A small-molecule ligand and the protein it binds are described below.
Small molecule (SMILES): CC(=O)N[C@@H]1[C@@H](O)[C@H](O)[C@@H](CO)O[C@H]1O

Sequence of chain 1.C:
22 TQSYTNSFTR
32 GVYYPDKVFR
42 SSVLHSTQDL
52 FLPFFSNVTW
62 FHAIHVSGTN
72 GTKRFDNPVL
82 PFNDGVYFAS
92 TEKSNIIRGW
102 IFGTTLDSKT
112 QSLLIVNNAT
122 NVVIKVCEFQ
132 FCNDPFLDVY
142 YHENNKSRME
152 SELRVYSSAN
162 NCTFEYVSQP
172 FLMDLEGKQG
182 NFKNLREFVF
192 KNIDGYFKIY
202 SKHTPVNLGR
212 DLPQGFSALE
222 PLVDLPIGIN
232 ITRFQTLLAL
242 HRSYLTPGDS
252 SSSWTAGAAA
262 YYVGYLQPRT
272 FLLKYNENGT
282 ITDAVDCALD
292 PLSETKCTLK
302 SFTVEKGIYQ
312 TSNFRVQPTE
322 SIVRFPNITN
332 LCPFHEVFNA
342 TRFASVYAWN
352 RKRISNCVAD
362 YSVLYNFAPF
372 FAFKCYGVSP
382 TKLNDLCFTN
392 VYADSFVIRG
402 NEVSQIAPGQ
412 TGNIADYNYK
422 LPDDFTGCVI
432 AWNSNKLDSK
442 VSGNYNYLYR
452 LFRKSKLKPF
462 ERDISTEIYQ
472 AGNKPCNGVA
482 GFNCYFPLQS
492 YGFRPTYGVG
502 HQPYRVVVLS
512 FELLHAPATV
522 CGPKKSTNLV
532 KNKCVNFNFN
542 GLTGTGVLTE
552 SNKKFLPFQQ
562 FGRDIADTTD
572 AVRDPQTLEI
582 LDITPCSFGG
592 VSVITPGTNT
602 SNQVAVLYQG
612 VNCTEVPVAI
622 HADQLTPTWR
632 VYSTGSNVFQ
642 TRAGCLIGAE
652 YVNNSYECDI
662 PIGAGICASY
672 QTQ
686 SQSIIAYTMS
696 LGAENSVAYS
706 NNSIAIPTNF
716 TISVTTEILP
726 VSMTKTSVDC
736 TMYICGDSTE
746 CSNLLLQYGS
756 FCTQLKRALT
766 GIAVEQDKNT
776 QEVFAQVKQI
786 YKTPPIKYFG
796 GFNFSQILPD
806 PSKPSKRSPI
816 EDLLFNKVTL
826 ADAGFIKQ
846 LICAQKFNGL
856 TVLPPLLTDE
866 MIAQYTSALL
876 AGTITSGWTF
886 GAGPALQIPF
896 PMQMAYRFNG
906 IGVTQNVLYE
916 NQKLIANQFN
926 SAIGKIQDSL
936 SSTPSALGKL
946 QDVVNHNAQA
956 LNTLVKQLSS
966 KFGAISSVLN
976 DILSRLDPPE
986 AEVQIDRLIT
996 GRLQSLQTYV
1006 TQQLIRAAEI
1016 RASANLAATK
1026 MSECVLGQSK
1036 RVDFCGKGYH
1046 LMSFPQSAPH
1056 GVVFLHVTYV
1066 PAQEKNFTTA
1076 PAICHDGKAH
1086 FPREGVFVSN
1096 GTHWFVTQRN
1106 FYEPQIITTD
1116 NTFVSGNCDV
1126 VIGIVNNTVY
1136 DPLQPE

Binding-site contacts:
Ligand atom C3 contacts residue ASN654 of chain 1.C at 3.8 Å.
Ligand atom O5 contacts residue ASN654 of chain 1.C at 2.4 Å (h-bond).
Ligand atom C4 contacts residue ASN654 of chain 1.C at 4.2 Å.
Ligand atom N2 contacts residue ASN654 of chain 1.C at 2.9 Å (h-bond).
Ligand atom C1 contacts residue ASN654 of chain 1.C at 1.4 Å.
Ligand atom C5 contacts residue ASN654 of chain 1.C at 3.7 Å.
Ligand atom C2 contacts residue ASN654 of chain 1.C at 2.4 Å.
Ligand atom O7 contacts residue ASN654 of chain 1.C at 4.4 Å.
Ligand atom C7 contacts residue ASN654 of chain 1.C at 3.5 Å.
Ligand atom C8 contacts residue ASN654 of chain 1.C at 3.8 Å.